Sequence of chain 1.A:
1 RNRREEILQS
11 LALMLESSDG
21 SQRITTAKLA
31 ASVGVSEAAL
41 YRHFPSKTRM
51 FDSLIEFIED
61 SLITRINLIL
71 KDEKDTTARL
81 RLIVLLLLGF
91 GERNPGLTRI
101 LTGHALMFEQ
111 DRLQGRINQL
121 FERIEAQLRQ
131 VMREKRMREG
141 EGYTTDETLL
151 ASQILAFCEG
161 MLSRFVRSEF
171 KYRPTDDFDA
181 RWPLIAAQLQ

Binding-site contacts:
Ligand atom CB contacts residue ARG93 of chain 1.A at 3.3 Å.
Ligand atom CB contacts residue ASN94 of chain 1.A at 3.7 Å.
Ligand atom CB contacts residue LEU97 of chain 1.A at 4.0 Å (hydrophobic).
Ligand atom CA contacts residue PHE57 of chain 1.A at 4.1 Å (hydrophobic).
Ligand atom CB contacts residue ARG65 of chain 1.A at 3.9 Å.
Ligand atom CB contacts residue PHE57 of chain 1.A at 3.6 Å (hydrophobic).
Ligand atom C contacts residue GLN9 of chain 1.A at 4.0 Å.
Ligand atom CE2 contacts residue GLN9 of chain 1.A at 4.1 Å.
Ligand atom C contacts residue ASN94 of chain 1.A at 4.0 Å.
Ligand atom CD1 contacts residue ALA12 of chain 1.A at 3.9 Å (hydrophobic).
Ligand atom CG contacts residue ARG65 of chain 1.A at 3.3 Å.
Ligand atom CD1 contacts residue ARG93 of chain 1.A at 4.2 Å.
Ligand atom OD2 contacts residue ARG65 of chain 1.A at 2.4 Å (salt-bridge).
Ligand atom CD2 contacts residue LEU97 of chain 1.A at 4.1 Å (hydrophobic).
Ligand atom O contacts residue ARG65 of chain 1.A at 3.7 Å.
Ligand atom CA contacts residue ASN94 of chain 1.A at 4.0 Å.
Ligand atom CB contacts residue GLN9 of chain 1.A at 3.9 Å.
Ligand atom CD1 contacts residue GLU16 of chain 1.A at 4.2 Å.
Ligand atom CG2 contacts residue ARG93 of chain 1.A at 3.6 Å.
Ligand atom CD contacts residue ARG65 of chain 1.A at 3.8 Å.
Ligand atom CD2 contacts residue ALA12 of chain 1.A at 3.9 Å (hydrophobic).
Ligand atom CE2 contacts residue LEU8 of chain 1.A at 3.7 Å (hydrophobic).
Ligand atom CG contacts residue SER61 of chain 1.A at 4.2 Å.
Ligand atom CG2 contacts residue GLY89 of chain 1.A at 3.6 Å.
Ligand atom N contacts residue ASN94 of chain 1.A at 3.1 Å (h-bond).
Ligand atom CB contacts residue ARG93 of chain 1.A at 4.1 Å.
Ligand atom CA contacts residue ASN94 of chain 1.A at 3.9 Å.
Ligand atom CD1 contacts residue PHE57 of chain 1.A at 3.8 Å (hydrophobic).
Ligand atom O contacts residue ASN94 of chain 1.A at 3.4 Å (h-bond).
Ligand atom CD1 contacts residue LEU13 of chain 1.A at 3.9 Å (hydrophobic).
Ligand atom CG contacts residue PHE57 of chain 1.A at 4.1 Å (hydrophobic).
Ligand atom OD1 contacts residue ARG65 of chain 1.A at 4.2 Å.
Ligand atom CZ contacts residue GLN9 of chain 1.A at 4.1 Å.
Ligand atom CE2 contacts residue ALA12 of chain 1.A at 3.8 Å (hydrophobic).
Ligand atom O contacts residue GLN9 of chain 1.A at 3.7 Å.
Ligand atom CG contacts residue ALA12 of chain 1.A at 4.3 Å (hydrophobic).
Ligand atom CA contacts residue GLN9 of chain 1.A at 4.1 Å.
Ligand atom N contacts residue GLN9 of chain 1.A at 4.0 Å.
Ligand atom CZ contacts residue LEU8 of chain 1.A at 4.0 Å (hydrophobic).
Ligand atom C contacts residue ARG65 of chain 1.A at 4.2 Å.

This protein binds this small molecule.
Small molecule (SMILES): CC[C@H](C)[C@H](NC(=O)[C@H](CC(=O)O)NC(=O)[C@@H](N)CC(C)C)C(=O)N1CCC[C@H]1C(=O)N[C@@H](C)C(=O)N[C@@H](Cc1ccccc1)C(=O)N[C@@H](CC(C)C)C(=O)N[C@@H](CCCN=C(N)N)C(=O)O